This protein binds this small molecule.
Small molecule (SMILES): CC(=O)N[C@@H]1[C@@H](O)[C@H](O)[C@@H](CO)O[C@H]1O

Binding-site contacts:
Ligand atom C3 contacts residue ASN622 of chain 1.B at 3.9 Å.
Ligand atom N2 contacts residue ASN622 of chain 1.B at 2.9 Å (h-bond).
Ligand atom C5 contacts residue ASN622 of chain 1.B at 3.8 Å.
Ligand atom O7 contacts residue ASN622 of chain 1.B at 4.0 Å.
Ligand atom C1 contacts residue ASN622 of chain 1.B at 1.5 Å.
Ligand atom O5 contacts residue ASN622 of chain 1.B at 2.5 Å (h-bond).
Ligand atom C7 contacts residue ASN622 of chain 1.B at 3.7 Å.
Ligand atom C2 contacts residue ASN622 of chain 1.B at 2.5 Å.
Ligand atom C4 contacts residue ASN622 of chain 1.B at 4.3 Å.

Sequence of chain 1.B:
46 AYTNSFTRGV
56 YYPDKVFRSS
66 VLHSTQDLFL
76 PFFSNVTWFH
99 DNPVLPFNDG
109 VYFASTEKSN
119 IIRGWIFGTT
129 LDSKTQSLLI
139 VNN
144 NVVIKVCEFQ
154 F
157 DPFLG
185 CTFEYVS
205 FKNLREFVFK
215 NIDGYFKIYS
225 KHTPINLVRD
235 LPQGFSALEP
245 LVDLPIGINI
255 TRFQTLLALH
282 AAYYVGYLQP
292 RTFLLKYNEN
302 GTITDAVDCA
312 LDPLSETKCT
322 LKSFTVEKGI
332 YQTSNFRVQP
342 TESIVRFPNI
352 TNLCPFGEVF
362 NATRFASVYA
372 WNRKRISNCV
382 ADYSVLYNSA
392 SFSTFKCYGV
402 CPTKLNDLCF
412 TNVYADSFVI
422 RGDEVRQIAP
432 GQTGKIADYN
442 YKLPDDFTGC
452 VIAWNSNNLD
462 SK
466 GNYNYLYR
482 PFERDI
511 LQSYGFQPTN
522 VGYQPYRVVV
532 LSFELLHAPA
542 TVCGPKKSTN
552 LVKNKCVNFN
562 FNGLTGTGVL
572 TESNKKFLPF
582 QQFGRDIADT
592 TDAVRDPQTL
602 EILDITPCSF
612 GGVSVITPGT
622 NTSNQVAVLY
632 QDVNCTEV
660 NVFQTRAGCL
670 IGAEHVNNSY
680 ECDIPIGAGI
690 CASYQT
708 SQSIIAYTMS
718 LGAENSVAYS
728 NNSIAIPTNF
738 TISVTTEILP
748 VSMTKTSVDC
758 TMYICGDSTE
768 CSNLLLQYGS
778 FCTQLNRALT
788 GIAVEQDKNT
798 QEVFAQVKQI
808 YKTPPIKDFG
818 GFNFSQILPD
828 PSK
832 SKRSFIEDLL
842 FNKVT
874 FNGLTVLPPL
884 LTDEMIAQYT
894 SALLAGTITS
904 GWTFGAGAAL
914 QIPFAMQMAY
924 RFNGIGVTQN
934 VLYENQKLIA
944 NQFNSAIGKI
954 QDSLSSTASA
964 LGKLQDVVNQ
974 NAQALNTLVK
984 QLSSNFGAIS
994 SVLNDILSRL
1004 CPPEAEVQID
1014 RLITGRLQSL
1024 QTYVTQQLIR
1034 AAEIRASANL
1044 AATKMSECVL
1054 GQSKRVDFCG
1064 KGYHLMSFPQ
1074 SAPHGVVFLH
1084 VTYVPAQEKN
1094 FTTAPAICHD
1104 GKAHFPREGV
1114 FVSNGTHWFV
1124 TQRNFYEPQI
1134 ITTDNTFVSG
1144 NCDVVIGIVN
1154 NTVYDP